Sequence of chain 1.P:
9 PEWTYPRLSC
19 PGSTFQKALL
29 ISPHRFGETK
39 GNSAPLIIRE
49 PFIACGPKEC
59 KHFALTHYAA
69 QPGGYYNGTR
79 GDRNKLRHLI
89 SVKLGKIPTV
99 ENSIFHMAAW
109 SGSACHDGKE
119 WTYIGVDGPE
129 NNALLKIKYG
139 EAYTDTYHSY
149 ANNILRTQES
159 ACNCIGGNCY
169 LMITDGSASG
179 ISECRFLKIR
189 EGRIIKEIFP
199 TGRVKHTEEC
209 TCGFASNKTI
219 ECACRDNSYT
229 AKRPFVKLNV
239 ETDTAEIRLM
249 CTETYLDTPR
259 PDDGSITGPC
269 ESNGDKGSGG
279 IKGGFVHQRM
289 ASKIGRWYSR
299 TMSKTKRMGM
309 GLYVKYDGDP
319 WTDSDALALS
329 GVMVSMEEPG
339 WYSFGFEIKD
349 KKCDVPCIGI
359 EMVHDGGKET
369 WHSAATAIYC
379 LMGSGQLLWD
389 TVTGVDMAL

Binding-site contacts:
Ligand atom C1 contacts residue TYR13 of chain 1.P at 4.3 Å (hydrophobic).
Ligand atom O7 contacts residue LEU16 of chain 1.P at 4.3 Å.
Ligand atom N2 contacts residue ASN215 of chain 1.P at 2.8 Å (h-bond).
Ligand atom C2 contacts residue ASN215 of chain 1.P at 2.5 Å.
Ligand atom C7 contacts residue ASN215 of chain 1.P at 3.7 Å.
Ligand atom O6 contacts residue TYR13 of chain 1.P at 4.4 Å.
Ligand atom O5 contacts residue ASN215 of chain 1.P at 2.4 Å (h-bond).
Ligand atom C5 contacts residue TYR13 of chain 1.P at 4.5 Å (hydrophobic).
Ligand atom C1 contacts residue PRO14 of chain 1.P at 4.2 Å (hydrophobic).
Ligand atom C8 contacts residue PRO14 of chain 1.P at 3.4 Å (hydrophobic).
Ligand atom C3 contacts residue ASN215 of chain 1.P at 3.8 Å.
Ligand atom O7 contacts residue ASN215 of chain 1.P at 4.2 Å.
Ligand atom C8 contacts residue LEU16 of chain 1.P at 4.0 Å (hydrophobic).
Ligand atom N2 contacts residue PRO14 of chain 1.P at 3.1 Å (h-bond).
Ligand atom O5 contacts residue TYR13 of chain 1.P at 4.3 Å.
Ligand atom C7 contacts residue PRO14 of chain 1.P at 3.7 Å (hydrophobic).
Ligand atom C8 contacts residue ARG15 of chain 1.P at 3.9 Å.
Ligand atom C5 contacts residue ASN215 of chain 1.P at 3.7 Å.
Ligand atom C2 contacts residue PRO14 of chain 1.P at 4.1 Å (hydrophobic).
Ligand atom C3 contacts residue PRO14 of chain 1.P at 4.4 Å (hydrophobic).
Ligand atom C1 contacts residue ASN215 of chain 1.P at 1.4 Å.
Ligand atom C4 contacts residue ASN215 of chain 1.P at 4.3 Å.

The protein below binds the small molecule below.
Small molecule (SMILES): CC(=O)N[C@@H]1[C@@H](O)[C@H](O)[C@@H](CO)O[C@H]1O